Sequence of chain 1.F:
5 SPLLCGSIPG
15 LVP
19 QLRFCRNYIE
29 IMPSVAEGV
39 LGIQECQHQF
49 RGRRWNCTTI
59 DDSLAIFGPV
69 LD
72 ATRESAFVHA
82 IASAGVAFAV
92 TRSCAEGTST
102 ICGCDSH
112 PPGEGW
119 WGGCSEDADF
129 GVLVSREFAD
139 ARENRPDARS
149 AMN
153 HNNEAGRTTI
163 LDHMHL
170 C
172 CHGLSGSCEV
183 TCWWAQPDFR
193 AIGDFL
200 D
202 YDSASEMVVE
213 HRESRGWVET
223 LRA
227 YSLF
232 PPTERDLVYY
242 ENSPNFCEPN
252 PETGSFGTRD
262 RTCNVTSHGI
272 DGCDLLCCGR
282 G

Binding-site contacts:
Ligand atom C7 contacts residue ASN54 of chain 1.F at 3.0 Å.
Ligand atom C8 contacts residue ASN54 of chain 1.F at 4.4 Å.
Ligand atom N2 contacts residue THR56 of chain 1.F at 4.5 Å.
Ligand atom C4 contacts residue ASN54 of chain 1.F at 4.3 Å.
Ligand atom C2 contacts residue ASN54 of chain 1.F at 2.5 Å.
Ligand atom C1 contacts residue THR56 of chain 1.F at 3.1 Å.
Ligand atom O6 contacts residue ASN54 of chain 1.F at 4.4 Å.
Ligand atom O5 contacts residue THR56 of chain 1.F at 3.5 Å (h-bond).
Ligand atom C5 contacts residue THR56 of chain 1.F at 4.0 Å.
Ligand atom C3 contacts residue ASN54 of chain 1.F at 3.8 Å.
Ligand atom C5 contacts residue ASN54 of chain 1.F at 3.7 Å.
Ligand atom O7 contacts residue ARG49 of chain 1.F at 3.7 Å.
Ligand atom C2 contacts residue THR56 of chain 1.F at 4.2 Å.
Ligand atom C6 contacts residue PHE257 of chain 1.F at 4.2 Å (hydrophobic).
Ligand atom N2 contacts residue ASN54 of chain 1.F at 3.0 Å (h-bond).
Ligand atom O6 contacts residue GLY258 of chain 1.F at 4.2 Å.
Ligand atom O5 contacts residue ASN54 of chain 1.F at 2.4 Å (h-bond).
Ligand atom C1 contacts residue ASN54 of chain 1.F at 1.4 Å.
Ligand atom O7 contacts residue ASN54 of chain 1.F at 2.7 Å (h-bond).

This small molecule binds to this protein.
Small molecule (SMILES): CC(=O)N[C@@H]1[C@@H](O)[C@H](O)[C@@H](CO)O[C@H]1O